This protein binds this small molecule.
Small molecule (SMILES): CC(=O)N[C@@H]1[C@@H](O)[C@H](O)[C@@H](CO)O[C@H]1O

Binding-site contacts:
Ligand atom C8 contacts residue ASN144 of chain 1.B at 3.2 Å.
Ligand atom O7 contacts residue GLU142 of chain 1.B at 4.1 Å.
Ligand atom C4 contacts residue ASN144 of chain 1.B at 4.2 Å.
Ligand atom C2 contacts residue GLU142 of chain 1.B at 4.3 Å.
Ligand atom C1 contacts residue ASN144 of chain 1.B at 1.4 Å.
Ligand atom C2 contacts residue ASN144 of chain 1.B at 2.5 Å.
Ligand atom C1 contacts residue GLU142 of chain 1.B at 4.2 Å.
Ligand atom C7 contacts residue ASP136 of chain 1.B at 4.0 Å.
Ligand atom N2 contacts residue GLU142 of chain 1.B at 3.5 Å.
Ligand atom C7 contacts residue ASN144 of chain 1.B at 3.3 Å.
Ligand atom N2 contacts residue ASN144 of chain 1.B at 2.9 Å (h-bond).
Ligand atom O7 contacts residue ASN144 of chain 1.B at 4.2 Å.
Ligand atom C7 contacts residue GLU142 of chain 1.B at 4.3 Å.
Ligand atom C3 contacts residue ASN144 of chain 1.B at 3.8 Å.
Ligand atom C6 contacts residue PRO190 of chain 1.B at 4.3 Å (hydrophobic).
Ligand atom C5 contacts residue PRO190 of chain 1.B at 4.3 Å (hydrophobic).
Ligand atom C1 contacts residue PRO190 of chain 1.B at 4.3 Å (hydrophobic).
Ligand atom O5 contacts residue PRO190 of chain 1.B at 3.8 Å.
Ligand atom O7 contacts residue ASP136 of chain 1.B at 2.8 Å (salt-bridge).
Ligand atom O5 contacts residue ASN144 of chain 1.B at 2.4 Å (h-bond).
Ligand atom C5 contacts residue ASN144 of chain 1.B at 3.7 Å.

Sequence of chain 1.B:
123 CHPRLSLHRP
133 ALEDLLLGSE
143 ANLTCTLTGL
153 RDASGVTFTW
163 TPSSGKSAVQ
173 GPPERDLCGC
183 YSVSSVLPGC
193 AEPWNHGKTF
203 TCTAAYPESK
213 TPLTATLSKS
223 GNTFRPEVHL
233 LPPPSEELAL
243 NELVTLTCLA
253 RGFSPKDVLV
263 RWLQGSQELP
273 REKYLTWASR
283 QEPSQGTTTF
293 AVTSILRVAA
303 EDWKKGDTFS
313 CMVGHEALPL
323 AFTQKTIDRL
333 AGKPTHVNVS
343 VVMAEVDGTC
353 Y